Binding-site contacts:
Ligand atom C4 contacts residue ASN546 of chain 1.D at 4.3 Å.
Ligand atom N2 contacts residue ARG543 of chain 1.D at 3.7 Å.
Ligand atom C2 contacts residue ASN546 of chain 1.D at 2.3 Å.
Ligand atom O7 contacts residue NAG1 of chain 1.J at 3.4 Å.
Ligand atom C4 contacts residue THR730 of chain 1.D at 4.2 Å.
Ligand atom C6 contacts residue ARG543 of chain 1.D at 3.6 Å.
Ligand atom O4 contacts residue LEU729 of chain 1.D at 4.3 Å.
Ligand atom C5 contacts residue LEU729 of chain 1.D at 4.2 Å (hydrophobic).
Ligand atom O5 contacts residue ASN546 of chain 1.D at 2.5 Å (h-bond).
Ligand atom O3 contacts residue THR730 of chain 1.D at 3.7 Å.
Ligand atom O5 contacts residue THR730 of chain 1.D at 4.1 Å.
Ligand atom C3 contacts residue ARG543 of chain 1.D at 4.4 Å.
Ligand atom C1 contacts residue THR548 of chain 1.D at 3.7 Å.
Ligand atom C3 contacts residue ASN546 of chain 1.D at 3.7 Å.
Ligand atom O5 contacts residue ARG543 of chain 1.D at 4.0 Å.
Ligand atom C8 contacts residue ASP732 of chain 1.D at 4.2 Å.
Ligand atom C5 contacts residue ASN546 of chain 1.D at 3.8 Å.
Ligand atom C1 contacts residue ARG543 of chain 1.D at 3.4 Å.
Ligand atom O5 contacts residue THR548 of chain 1.D at 4.5 Å.
Ligand atom O7 contacts residue ASN751 of chain 1.D at 4.0 Å.
Ligand atom O4 contacts residue ARG543 of chain 1.D at 3.9 Å.
Ligand atom O2 contacts residue THR730 of chain 1.D at 3.6 Å.
Ligand atom C7 contacts residue ASN546 of chain 1.D at 3.1 Å.
Ligand atom O7 contacts residue ASN546 of chain 1.D at 3.4 Å (h-bond).
Ligand atom C1 contacts residue ASN546 of chain 1.D at 1.4 Å.
Ligand atom C2 contacts residue ARG543 of chain 1.D at 4.0 Å.
Ligand atom O6 contacts residue ASN546 of chain 1.D at 4.4 Å.
Ligand atom N2 contacts residue ASN546 of chain 1.D at 2.6 Å (h-bond).
Ligand atom C8 contacts residue ASN546 of chain 1.D at 4.2 Å.
Ligand atom C5 contacts residue ARG543 of chain 1.D at 4.0 Å.
Ligand atom C3 contacts residue THR730 of chain 1.D at 4.5 Å.
Ligand atom O4 contacts residue THR730 of chain 1.D at 3.9 Å.
Ligand atom C4 contacts residue ARG543 of chain 1.D at 3.7 Å.
Ligand atom O6 contacts residue ARG543 of chain 1.D at 4.3 Å.

A protein and the small-molecule ligand that binds it are described below.
Small molecule (SMILES): CC(=O)N[C@H]1[C@H](O[C@H]2[C@H](O)[C@@H](NC(C)=O)CO[C@@H]2CO)O[C@H](CO)[C@@H](O[C@@H]2O[C@H](CO)[C@@H](O)[C@H](O[C@@H]3O[C@H](CO)[C@@H](O)[C@H](O)[C@@H]3O)[C@@H]2O)[C@@H]1O

Sequence of chain 1.D:
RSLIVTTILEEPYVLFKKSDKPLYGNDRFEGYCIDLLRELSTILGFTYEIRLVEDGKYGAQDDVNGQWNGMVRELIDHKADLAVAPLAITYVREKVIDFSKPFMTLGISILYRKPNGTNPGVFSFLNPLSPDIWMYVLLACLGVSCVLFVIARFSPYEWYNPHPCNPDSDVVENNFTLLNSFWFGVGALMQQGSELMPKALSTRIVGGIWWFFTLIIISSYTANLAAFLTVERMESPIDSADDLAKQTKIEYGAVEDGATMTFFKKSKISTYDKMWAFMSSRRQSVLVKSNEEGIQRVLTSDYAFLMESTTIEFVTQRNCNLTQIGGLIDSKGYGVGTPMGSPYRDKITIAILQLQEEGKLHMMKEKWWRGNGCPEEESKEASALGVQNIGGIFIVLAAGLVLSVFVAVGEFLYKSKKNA